This protein binds this small molecule.
Small molecule (SMILES): COc1cc(N)nc(CCc2cc(CCN(C)C)cc(F)c2F)c1

Sequence of chain 1.C:
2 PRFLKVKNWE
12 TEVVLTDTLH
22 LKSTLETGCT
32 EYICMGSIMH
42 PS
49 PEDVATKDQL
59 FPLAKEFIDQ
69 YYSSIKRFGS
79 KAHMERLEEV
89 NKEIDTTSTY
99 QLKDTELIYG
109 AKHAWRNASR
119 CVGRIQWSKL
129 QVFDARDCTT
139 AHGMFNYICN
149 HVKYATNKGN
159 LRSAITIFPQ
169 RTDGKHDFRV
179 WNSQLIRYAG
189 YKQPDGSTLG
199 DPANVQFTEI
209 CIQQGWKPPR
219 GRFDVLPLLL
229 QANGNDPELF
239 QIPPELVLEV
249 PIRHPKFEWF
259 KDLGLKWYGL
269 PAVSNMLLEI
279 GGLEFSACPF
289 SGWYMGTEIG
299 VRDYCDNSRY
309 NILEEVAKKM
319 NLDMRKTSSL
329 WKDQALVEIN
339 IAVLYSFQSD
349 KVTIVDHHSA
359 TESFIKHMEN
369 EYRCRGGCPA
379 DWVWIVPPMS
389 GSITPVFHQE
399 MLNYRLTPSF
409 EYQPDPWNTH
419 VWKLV

Binding-site contacts:
Ligand atom C14 contacts residue ARG185 of chain 1.C at 3.4 Å.
Ligand atom C03 contacts residue HEM1 of chain 1.O at 3.2 Å.
Ligand atom C08 contacts residue PHE288 of chain 1.C at 3.3 Å (hydrophobic).
Ligand atom C02 contacts residue TRP291 of chain 1.C at 3.5 Å (hydrophobic).
Ligand atom N02 contacts residue HEM1 of chain 1.O at 3.6 Å.
Ligand atom F13 contacts residue GLN182 of chain 1.C at 3.4 Å.
Ligand atom F12 contacts residue PRO269 of chain 1.C at 3.3 Å.
Ligand atom C04 contacts residue HEM1 of chain 1.O at 3.5 Å.
Ligand atom C16 contacts residue HEM1 of chain 1.O at 3.7 Å.
Ligand atom F13 contacts residue TYR292 of chain 1.C at 3.8 Å.
Ligand atom C18 contacts residue GLN182 of chain 1.C at 3.9 Å.
Ligand atom C12 contacts residue GLN182 of chain 1.C at 3.6 Å.
Ligand atom N02 contacts residue TYR292 of chain 1.C at 3.6 Å.
Ligand atom N02 contacts residue MET293 of chain 1.C at 3.8 Å.
Ligand atom C02 contacts residue HEM1 of chain 1.O at 3.6 Å.
Ligand atom O07 contacts residue SER289 of chain 1.C at 3.8 Å.
Ligand atom C05 contacts residue VAL271 of chain 1.C at 3.9 Å (hydrophobic).
Ligand atom C10 contacts residue GLU296 of chain 1.C at 3.6 Å.
Ligand atom N02 contacts residue GLU296 of chain 1.C at 2.8 Å (salt-bridge).
Ligand atom F12 contacts residue GLN182 of chain 1.C at 3.9 Å.
Ligand atom C03 contacts residue PRO269 of chain 1.C at 3.8 Å (hydrophobic).
Ligand atom N01 contacts residue GLU296 of chain 1.C at 2.7 Å (salt-bridge).
Ligand atom C15 contacts residue GLN182 of chain 1.C at 3.9 Å.
Ligand atom O07 contacts residue GLY290 of chain 1.C at 3.3 Å (h-bond).
Ligand atom C08 contacts residue SER289 of chain 1.C at 3.7 Å.
Ligand atom C06 contacts residue GLU296 of chain 1.C at 3.6 Å.
Ligand atom F13 contacts residue ARG185 of chain 1.C at 3.1 Å.
Ligand atom C03 contacts residue TRP291 of chain 1.C at 3.5 Å (hydrophobic).
Ligand atom C08 contacts residue GLY290 of chain 1.C at 3.8 Å.
Ligand atom C02 contacts residue PRO269 of chain 1.C at 3.9 Å (hydrophobic).
Ligand atom N02 contacts residue TRP291 of chain 1.C at 2.8 Å (h-bond).
Ligand atom C08 contacts residue HEM1 of chain 1.O at 3.5 Å.
Ligand atom C02 contacts residue GLU296 of chain 1.C at 3.5 Å.
Ligand atom O07 contacts residue HEM1 of chain 1.O at 3.1 Å.
Ligand atom C09 contacts residue VAL271 of chain 1.C at 3.7 Å (hydrophobic).
Ligand atom C13 contacts residue GLN182 of chain 1.C at 3.4 Å.
Ligand atom F13 contacts residue TYR266 of chain 1.C at 2.8 Å.
Ligand atom C14 contacts residue GLN182 of chain 1.C at 3.5 Å.
Ligand atom F12 contacts residue TYR292 of chain 1.C at 3.3 Å.
Ligand atom C09 contacts residue GLU296 of chain 1.C at 3.7 Å.